This small molecule binds to this protein.
Small molecule (SMILES): CC(C)C[C@@H](C=O)NC(=O)[C@H](CC(C)C)NC(=O)[C@H](CC(C)C)NC(=O)[C@H](CC(C)C)NC(=O)[C@H](CC(C)C)NC(=O)[C@H](CC(C)C)NC(=O)[C@H](CC(C)C)NC(=O)[C@H](CC(C)C)NC(=O)[C@H](CC(C)C)NC(=O)[C@H](CC(C)C)NC(=O)[C@@H](N)CC(C)C

Binding-site contacts:
Ligand atom CD1 contacts residue ASP358 of chain 1.DB at 3.8 Å.
Ligand atom CD1 contacts residue MET430 of chain 1.DB at 3.5 Å (hydrophobic).
Ligand atom CD2 contacts residue MET434 of chain 1.DB at 4.1 Å (hydrophobic).
Ligand atom CD2 contacts residue MET360 of chain 1.DB at 4.4 Å (hydrophobic).
Ligand atom CG contacts residue PHE355 of chain 1.DB at 4.1 Å (hydrophobic).
Ligand atom CD2 contacts residue MET430 of chain 1.DB at 3.8 Å (hydrophobic).
Ligand atom CD2 contacts residue THR357 of chain 1.DB at 3.7 Å.
Ligand atom CD2 contacts residue PHE427 of chain 1.DB at 4.5 Å (hydrophobic).
Ligand atom CB contacts residue PHE355 of chain 1.DB at 3.7 Å (hydrophobic).
Ligand atom CD2 contacts residue LEU349 of chain 1.DB at 3.6 Å (hydrophobic).
Ligand atom CA contacts residue PHE355 of chain 1.DB at 3.4 Å (hydrophobic).
Ligand atom CD2 contacts residue SER361 of chain 1.DB at 4.2 Å.
Ligand atom CD2 contacts residue ASP358 of chain 1.DB at 4.3 Å.
Ligand atom CB contacts residue MET430 of chain 1.DB at 4.0 Å (hydrophobic).
Ligand atom CD2 contacts residue PHE355 of chain 1.DB at 3.5 Å (hydrophobic).
Ligand atom CG contacts residue MET430 of chain 1.DB at 3.9 Å (hydrophobic).
Ligand atom N contacts residue PHE355 of chain 1.DB at 4.3 Å.
Ligand atom C contacts residue PHE355 of chain 1.DB at 4.2 Å (hydrophobic).
Ligand atom O contacts residue PHE355 of chain 1.DB at 4.0 Å.
Ligand atom CD1 contacts residue ILE339 of chain 1.DB at 4.5 Å (hydrophobic).
Ligand atom CD2 contacts residue PHE359 of chain 1.DB at 4.5 Å (hydrophobic).
Ligand atom CD1 contacts residue PHE355 of chain 1.DB at 4.3 Å (hydrophobic).
Ligand atom CG contacts residue LEU349 of chain 1.DB at 4.0 Å (hydrophobic).
Ligand atom CD1 contacts residue LEU349 of chain 1.DB at 3.5 Å (hydrophobic).

Sequence of chain 1.DB:
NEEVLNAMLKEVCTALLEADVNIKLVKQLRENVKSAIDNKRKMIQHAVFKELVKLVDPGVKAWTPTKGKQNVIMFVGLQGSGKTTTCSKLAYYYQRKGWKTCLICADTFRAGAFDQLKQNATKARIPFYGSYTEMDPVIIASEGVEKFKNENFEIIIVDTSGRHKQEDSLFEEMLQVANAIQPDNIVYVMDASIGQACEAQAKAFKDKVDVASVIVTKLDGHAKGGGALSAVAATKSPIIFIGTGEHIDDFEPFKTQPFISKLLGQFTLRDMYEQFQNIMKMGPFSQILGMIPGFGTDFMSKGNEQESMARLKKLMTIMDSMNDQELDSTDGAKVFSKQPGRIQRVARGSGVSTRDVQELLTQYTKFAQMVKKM